Sequence of chain 1.F:
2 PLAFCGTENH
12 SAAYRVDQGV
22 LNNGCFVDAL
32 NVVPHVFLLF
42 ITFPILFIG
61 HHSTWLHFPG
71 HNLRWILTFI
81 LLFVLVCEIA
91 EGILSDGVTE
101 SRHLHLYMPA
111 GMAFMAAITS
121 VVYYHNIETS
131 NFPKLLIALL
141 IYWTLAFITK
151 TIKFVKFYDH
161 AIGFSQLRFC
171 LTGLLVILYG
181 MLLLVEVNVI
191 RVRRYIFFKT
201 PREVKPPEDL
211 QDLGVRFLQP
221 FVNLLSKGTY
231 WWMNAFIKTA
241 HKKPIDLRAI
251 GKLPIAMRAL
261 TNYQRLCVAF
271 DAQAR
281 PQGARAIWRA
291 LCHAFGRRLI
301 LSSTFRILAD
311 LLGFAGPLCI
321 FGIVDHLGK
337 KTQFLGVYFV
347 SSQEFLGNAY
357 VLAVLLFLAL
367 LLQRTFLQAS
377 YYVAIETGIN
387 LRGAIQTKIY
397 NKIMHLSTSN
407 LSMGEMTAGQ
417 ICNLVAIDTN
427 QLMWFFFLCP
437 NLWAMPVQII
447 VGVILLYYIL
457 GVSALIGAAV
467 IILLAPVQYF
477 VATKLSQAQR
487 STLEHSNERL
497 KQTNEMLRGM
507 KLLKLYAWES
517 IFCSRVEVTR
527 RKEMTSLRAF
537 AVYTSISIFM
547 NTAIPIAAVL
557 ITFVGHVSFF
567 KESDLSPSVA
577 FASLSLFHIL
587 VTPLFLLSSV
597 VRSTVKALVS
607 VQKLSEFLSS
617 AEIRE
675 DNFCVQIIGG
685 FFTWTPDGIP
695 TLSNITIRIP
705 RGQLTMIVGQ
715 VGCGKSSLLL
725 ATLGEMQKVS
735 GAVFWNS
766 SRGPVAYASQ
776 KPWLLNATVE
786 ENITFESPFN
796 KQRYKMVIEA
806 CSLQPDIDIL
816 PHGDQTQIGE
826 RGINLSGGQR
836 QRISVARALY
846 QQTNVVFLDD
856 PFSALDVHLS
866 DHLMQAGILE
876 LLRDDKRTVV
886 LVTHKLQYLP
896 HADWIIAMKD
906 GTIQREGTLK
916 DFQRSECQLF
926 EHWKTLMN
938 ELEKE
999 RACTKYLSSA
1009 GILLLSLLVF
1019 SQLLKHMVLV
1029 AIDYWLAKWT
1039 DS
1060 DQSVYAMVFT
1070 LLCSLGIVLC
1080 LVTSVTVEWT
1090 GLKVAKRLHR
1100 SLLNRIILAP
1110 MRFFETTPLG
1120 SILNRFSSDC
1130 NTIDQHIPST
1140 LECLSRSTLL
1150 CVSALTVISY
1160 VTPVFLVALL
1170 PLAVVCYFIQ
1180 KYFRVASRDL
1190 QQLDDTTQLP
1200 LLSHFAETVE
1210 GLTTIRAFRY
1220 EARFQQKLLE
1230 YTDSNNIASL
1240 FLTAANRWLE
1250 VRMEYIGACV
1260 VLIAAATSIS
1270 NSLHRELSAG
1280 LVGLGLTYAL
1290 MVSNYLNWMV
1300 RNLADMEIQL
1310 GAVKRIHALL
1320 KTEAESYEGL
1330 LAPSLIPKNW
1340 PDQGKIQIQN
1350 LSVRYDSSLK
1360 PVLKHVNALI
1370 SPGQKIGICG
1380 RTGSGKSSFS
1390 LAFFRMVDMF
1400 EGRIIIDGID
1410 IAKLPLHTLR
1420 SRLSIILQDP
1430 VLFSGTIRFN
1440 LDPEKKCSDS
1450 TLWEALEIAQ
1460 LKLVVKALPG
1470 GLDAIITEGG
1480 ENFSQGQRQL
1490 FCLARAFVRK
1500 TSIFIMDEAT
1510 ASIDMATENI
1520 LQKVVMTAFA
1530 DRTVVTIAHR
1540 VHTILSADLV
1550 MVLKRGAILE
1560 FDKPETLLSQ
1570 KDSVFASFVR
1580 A

This small molecule binds to this protein.
Small molecule (SMILES): CC1(NC2=NS(=O)(=O)c3sc(Cl)cc3N2)CC1

Binding-site contacts:
Ligand atom C11 contacts residue HIS584 of chain 1.F at 3.7 Å.
Ligand atom C13 contacts residue LEU580 of chain 1.F at 4.1 Å (hydrophobic).
Ligand atom S03 contacts residue VAL555 of chain 1.F at 4.1 Å.
Ligand atom O05 contacts residue LEU1027 of chain 1.F at 4.0 Å.
Ligand atom N06 contacts residue LEU580 of chain 1.F at 4.1 Å.
Ligand atom N06 contacts residue ASP1031 of chain 1.F at 3.0 Å (salt-bridge).
Ligand atom C10 contacts residue MET1290 of chain 1.F at 3.5 Å (hydrophobic).
Ligand atom O04 contacts residue HIS584 of chain 1.F at 4.3 Å.
Ligand atom C13 contacts residue ASP1031 of chain 1.F at 3.5 Å.
Ligand atom C14 contacts residue ASP1031 of chain 1.F at 3.3 Å.
Ligand atom CL1 contacts residue VAL555 of chain 1.F at 3.5 Å.
Ligand atom C10 contacts residue THR1286 of chain 1.F at 3.4 Å.
Ligand atom CL1 contacts residue ILE552 of chain 1.F at 3.8 Å.
Ligand atom CL1 contacts residue PHE1068 of chain 1.F at 4.2 Å.
Ligand atom C12 contacts residue LEU1149 of chain 1.F at 4.2 Å (hydrophobic).
Ligand atom C12 contacts residue MET1290 of chain 1.F at 3.7 Å (hydrophobic).
Ligand atom N07 contacts residue ASP1031 of chain 1.F at 2.6 Å (salt-bridge).
Ligand atom C09 contacts residue ASP1031 of chain 1.F at 4.2 Å.
Ligand atom C15 contacts residue LEU580 of chain 1.F at 4.1 Å (hydrophobic).
Ligand atom N08 contacts residue HIS584 of chain 1.F at 3.6 Å (h-bond).
Ligand atom C17 contacts residue ILE1030 of chain 1.F at 4.0 Å (hydrophobic).
Ligand atom CL1 contacts residue ILE1030 of chain 1.F at 3.7 Å.
Ligand atom C16 contacts residue VAL555 of chain 1.F at 4.2 Å (hydrophobic).
Ligand atom C11 contacts residue MET1290 of chain 1.F at 3.8 Å (hydrophobic).
Ligand atom C16 contacts residue LEU580 of chain 1.F at 4.0 Å (hydrophobic).
Ligand atom C12 contacts residue HIS584 of chain 1.F at 3.6 Å.
Ligand atom C17 contacts residue ILE552 of chain 1.F at 4.4 Å (hydrophobic).
Ligand atom CL1 contacts residue CYS1072 of chain 1.F at 3.4 Å.
Ligand atom N06 contacts residue TYR1287 of chain 1.F at 4.3 Å.
Ligand atom S03 contacts residue PRO551 of chain 1.F at 4.0 Å.
Ligand atom N07 contacts residue LEU580 of chain 1.F at 3.6 Å.
Ligand atom C09 contacts residue MET1290 of chain 1.F at 4.2 Å (hydrophobic).
Ligand atom C17 contacts residue VAL555 of chain 1.F at 3.6 Å (hydrophobic).
Ligand atom C16 contacts residue ILE1030 of chain 1.F at 3.5 Å (hydrophobic).
Ligand atom C14 contacts residue LEU580 of chain 1.F at 3.6 Å (hydrophobic).
Ligand atom O04 contacts residue PRO551 of chain 1.F at 4.1 Å.
Ligand atom S03 contacts residue ILE552 of chain 1.F at 3.8 Å.
Ligand atom C16 contacts residue ASP1031 of chain 1.F at 3.5 Å.
Ligand atom C09 contacts residue HIS584 of chain 1.F at 4.0 Å.
Ligand atom C11 contacts residue THR1286 of chain 1.F at 4.0 Å.